This small molecule binds to this protein.
Small molecule (SMILES): C[N+](C)(CCO)CCCS(=O)(=O)O

Binding-site contacts:
Ligand atom CAG contacts residue MSE54 of chain 1.A at 4.4 Å.
Ligand atom OAD contacts residue ARG59 of chain 1.A at 3.0 Å (salt-bridge).
Ligand atom OAC contacts residue ARG59 of chain 1.A at 3.3 Å (salt-bridge).
Ligand atom CAK contacts residue GLY57 of chain 1.A at 4.0 Å.
Ligand atom OAC contacts residue ARG58 of chain 1.A at 3.3 Å.
Ligand atom OAF contacts residue ASN40 of chain 1.A at 4.2 Å.
Ligand atom CAJ contacts residue ARG58 of chain 1.A at 4.4 Å.
Ligand atom NAL contacts residue ASN39 of chain 1.A at 4.0 Å.
Ligand atom CAK contacts residue ARG58 of chain 1.A at 4.4 Å.
Ligand atom CAG contacts residue ALA56 of chain 1.A at 3.8 Å (hydrophobic).
Ligand atom OAF contacts residue PRO41 of chain 1.A at 3.6 Å.
Ligand atom NAL contacts residue ALA56 of chain 1.A at 4.4 Å.
Ligand atom OAE contacts residue ALA56 of chain 1.A at 3.4 Å (h-bond).
Ligand atom CAJ contacts residue GLY57 of chain 1.A at 4.0 Å.
Ligand atom OAF contacts residue ASN39 of chain 1.A at 4.2 Å.
Ligand atom CAH contacts residue ASN39 of chain 1.A at 4.5 Å.
Ligand atom CAI contacts residue ALA56 of chain 1.A at 3.6 Å (hydrophobic).
Ligand atom CAI contacts residue ASN39 of chain 1.A at 3.6 Å.
Ligand atom OAE contacts residue ASN39 of chain 1.A at 4.5 Å.
Ligand atom CAA contacts residue ASN39 of chain 1.A at 3.3 Å.
Ligand atom OAE contacts residue ARG58 of chain 1.A at 3.5 Å (salt-bridge).
Ligand atom CAB contacts residue ASN39 of chain 1.A at 4.5 Å.
Ligand atom OAE contacts residue GLU53 of chain 1.A at 3.0 Å (salt-bridge).
Ligand atom SAM contacts residue ARG58 of chain 1.A at 4.4 Å.
Ligand atom CAG contacts residue GLU53 of chain 1.A at 4.3 Å.
Ligand atom SAM contacts residue ARG59 of chain 1.A at 3.9 Å.
Ligand atom OAE contacts residue MSE54 of chain 1.A at 3.2 Å (h-bond).
Ligand atom CAG contacts residue ARG58 of chain 1.A at 3.8 Å.
Ligand atom CAJ contacts residue ALA56 of chain 1.A at 4.3 Å (hydrophobic).
Ligand atom CAG contacts residue ASN39 of chain 1.A at 3.9 Å.
Ligand atom CAK contacts residue ARG59 of chain 1.A at 3.6 Å.

Sequence of chain 1.A:
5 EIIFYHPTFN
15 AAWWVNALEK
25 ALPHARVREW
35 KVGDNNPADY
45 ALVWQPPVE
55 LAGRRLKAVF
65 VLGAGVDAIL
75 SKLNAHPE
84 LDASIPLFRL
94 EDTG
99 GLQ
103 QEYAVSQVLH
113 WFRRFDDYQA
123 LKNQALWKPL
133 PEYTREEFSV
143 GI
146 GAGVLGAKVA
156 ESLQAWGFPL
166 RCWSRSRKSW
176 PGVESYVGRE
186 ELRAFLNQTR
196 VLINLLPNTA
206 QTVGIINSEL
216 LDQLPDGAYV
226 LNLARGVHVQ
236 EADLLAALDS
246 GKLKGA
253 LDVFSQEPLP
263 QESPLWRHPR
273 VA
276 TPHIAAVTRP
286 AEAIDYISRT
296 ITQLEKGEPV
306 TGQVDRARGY